Binding-site contacts:
Ligand atom O6 contacts residue TYR268 of chain 1.C at 3.6 Å.
Ligand atom P contacts residue LYS278 of chain 1.C at 4.1 Å.
Ligand atom O1P contacts residue ASN218 of chain 1.C at 4.1 Å.
Ligand atom O3P contacts residue ASN218 of chain 1.C at 3.2 Å (h-bond).
Ligand atom C1 contacts residue ASP121 of chain 1.C at 3.9 Å.
Ligand atom C2 contacts residue LYS278 of chain 1.C at 3.9 Å.
Ligand atom P contacts residue ARG247 of chain 1.D at 3.8 Å.
Ligand atom C6 contacts residue TYR248 of chain 1.C at 3.5 Å (hydrophobic).
Ligand atom O3 contacts residue SER251 of chain 1.C at 3.5 Å.
Ligand atom O4 contacts residue MET252 of chain 1.C at 3.5 Å (h-bond).
Ligand atom C2 contacts residue ASP121 of chain 1.C at 4.0 Å.
Ligand atom O3P contacts residue TYR248 of chain 1.C at 2.7 Å (h-bond).
Ligand atom C5 contacts residue LYS278 of chain 1.C at 3.6 Å.
Ligand atom O4 contacts residue TYR248 of chain 1.C at 4.0 Å.
Ligand atom C3 contacts residue ASP121 of chain 1.C at 3.5 Å.
Ligand atom C6 contacts residue GLY250 of chain 1.C at 3.7 Å.
Ligand atom O3 contacts residue MET252 of chain 1.C at 2.8 Å (h-bond).
Ligand atom O1P contacts residue TYR268 of chain 1.C at 2.6 Å (h-bond).
Ligand atom C1 contacts residue LYS278 of chain 1.C at 4.0 Å.
Ligand atom C1 contacts residue GLU284 of chain 1.C at 3.5 Å.
Ligand atom O3 contacts residue GLY250 of chain 1.C at 3.9 Å.
Ligand atom O1P contacts residue LYS278 of chain 1.C at 4.0 Å.
Ligand atom C3 contacts residue MET252 of chain 1.C at 3.6 Å (hydrophobic).
Ligand atom O1 contacts residue LYS278 of chain 1.C at 3.3 Å (salt-bridge).
Ligand atom O2 contacts residue GLY122 of chain 1.C at 3.4 Å (h-bond).
Ligand atom C6 contacts residue LYS278 of chain 1.C at 3.8 Å.
Ligand atom O6 contacts residue TYR248 of chain 1.C at 3.8 Å.
Ligand atom O3 contacts residue ASP121 of chain 1.C at 2.7 Å (salt-bridge).
Ligand atom O5 contacts residue LYS278 of chain 1.C at 2.8 Å (salt-bridge).
Ligand atom P contacts residue TYR248 of chain 1.C at 3.8 Å.
Ligand atom C4 contacts residue MET252 of chain 1.C at 3.7 Å (hydrophobic).
Ligand atom P contacts residue TYR268 of chain 1.C at 4.0 Å.
Ligand atom O6 contacts residue LYS278 of chain 1.C at 3.1 Å (salt-bridge).
Ligand atom O3P contacts residue ARG247 of chain 1.D at 3.2 Å (salt-bridge).
Ligand atom O3P contacts residue TYR268 of chain 1.C at 4.0 Å.
Ligand atom C4 contacts residue GLY250 of chain 1.C at 3.6 Å.
Ligand atom P contacts residue ASN218 of chain 1.C at 4.0 Å.
Ligand atom O3 contacts residue GLY122 of chain 1.C at 3.4 Å (h-bond).
Ligand atom O4 contacts residue PHE266 of chain 1.C at 3.8 Å.
Ligand atom O2P contacts residue ARG247 of chain 1.D at 2.9 Å (salt-bridge).

Sequence of chain 1.C:
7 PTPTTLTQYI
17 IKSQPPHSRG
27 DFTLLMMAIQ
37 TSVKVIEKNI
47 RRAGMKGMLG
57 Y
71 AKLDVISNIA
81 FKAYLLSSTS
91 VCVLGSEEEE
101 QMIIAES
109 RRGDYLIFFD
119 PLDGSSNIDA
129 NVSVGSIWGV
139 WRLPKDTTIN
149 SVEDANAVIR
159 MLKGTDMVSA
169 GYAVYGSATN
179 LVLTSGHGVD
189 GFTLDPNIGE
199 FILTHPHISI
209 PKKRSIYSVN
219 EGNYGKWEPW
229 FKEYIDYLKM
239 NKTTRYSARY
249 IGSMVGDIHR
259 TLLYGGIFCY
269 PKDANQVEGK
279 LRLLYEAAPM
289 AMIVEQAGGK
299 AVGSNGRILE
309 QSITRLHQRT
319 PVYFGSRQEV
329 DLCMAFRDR

A small-molecule ligand and the protein it binds are described below.
Small molecule (SMILES): O=P(O)(O)OC[C@H]1O[C@](O)(CO)[C@@H](O)[C@@H]1O

Sequence of chain 1.D:
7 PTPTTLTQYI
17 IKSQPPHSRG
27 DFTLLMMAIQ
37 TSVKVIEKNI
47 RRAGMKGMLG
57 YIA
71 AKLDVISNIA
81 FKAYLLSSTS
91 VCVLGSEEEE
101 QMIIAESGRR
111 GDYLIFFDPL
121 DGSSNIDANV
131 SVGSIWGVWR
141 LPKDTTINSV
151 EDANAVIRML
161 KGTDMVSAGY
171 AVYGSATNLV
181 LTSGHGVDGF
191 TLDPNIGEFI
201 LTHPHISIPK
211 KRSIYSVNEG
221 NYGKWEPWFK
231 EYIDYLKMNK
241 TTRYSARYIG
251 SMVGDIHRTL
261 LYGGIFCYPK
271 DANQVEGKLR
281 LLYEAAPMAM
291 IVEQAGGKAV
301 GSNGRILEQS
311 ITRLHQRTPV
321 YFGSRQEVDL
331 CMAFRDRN